Sequence of chain 1.A:
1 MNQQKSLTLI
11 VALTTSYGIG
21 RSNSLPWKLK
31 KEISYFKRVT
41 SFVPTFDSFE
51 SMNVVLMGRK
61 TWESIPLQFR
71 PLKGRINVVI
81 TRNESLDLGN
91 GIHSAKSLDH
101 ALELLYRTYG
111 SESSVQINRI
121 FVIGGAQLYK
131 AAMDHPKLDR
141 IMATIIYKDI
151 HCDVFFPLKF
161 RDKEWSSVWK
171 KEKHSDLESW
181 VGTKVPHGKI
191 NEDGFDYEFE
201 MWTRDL

A small-molecule ligand and the protein it binds are described below.
Small molecule (SMILES): CN(Cc1cnc2nc(N)nc(N)c2n1)c1ccc(C(=O)N[C@@H](CCC(=O)O)C(=O)O)cc1

Binding-site contacts:
Ligand atom CG contacts residue ILE33 of chain 1.A at 3.5 Å (hydrophobic).
Ligand atom C4 contacts residue ILE10 of chain 1.A at 3.5 Å (hydrophobic).
Ligand atom C9 contacts residue NAP1 of chain 1.B at 3.7 Å.
Ligand atom NA2 contacts residue VAL11 of chain 1.A at 3.8 Å.
Ligand atom OE1 contacts residue ILE33 of chain 1.A at 3.8 Å.
Ligand atom O1 contacts residue LYS37 of chain 1.A at 3.8 Å.
Ligand atom C8A contacts residue GLU32 of chain 1.A at 3.7 Å.
Ligand atom C4A contacts residue NAP1 of chain 1.B at 3.5 Å.
Ligand atom NA4 contacts residue NAP1 of chain 1.B at 3.8 Å.
Ligand atom NA2 contacts residue GLU32 of chain 1.A at 2.8 Å (salt-bridge).
Ligand atom O1 contacts residue ARG75 of chain 1.A at 3.1 Å (salt-bridge).
Ligand atom C2 contacts residue GLU32 of chain 1.A at 3.5 Å.
Ligand atom C4 contacts residue PHE36 of chain 1.A at 3.6 Å (hydrophobic).
Ligand atom O2 contacts residue ARG75 of chain 1.A at 2.7 Å (salt-bridge).
Ligand atom CM contacts residue LEU25 of chain 1.A at 3.8 Å (hydrophobic).
Ligand atom N5 contacts residue NAP1 of chain 1.B at 3.2 Å.
Ligand atom C7 contacts residue LEU25 of chain 1.A at 3.3 Å (hydrophobic).
Ligand atom O contacts residue PHE69 of chain 1.A at 3.4 Å.
Ligand atom N3 contacts residue PHE36 of chain 1.A at 3.6 Å.
Ligand atom N3 contacts residue VAL11 of chain 1.A at 3.6 Å.
Ligand atom N5 contacts residue ILE123 of chain 1.A at 3.7 Å.
Ligand atom C6 contacts residue NAP1 of chain 1.B at 3.7 Å.
Ligand atom O2 contacts residue PHE36 of chain 1.A at 3.5 Å.
Ligand atom OE2 contacts residue ILE33 of chain 1.A at 3.6 Å.
Ligand atom C7 contacts residue ILE33 of chain 1.A at 3.6 Å (hydrophobic).
Ligand atom NA4 contacts residue ILE123 of chain 1.A at 2.8 Å (h-bond).
Ligand atom C12 contacts residue PHE36 of chain 1.A at 3.6 Å (hydrophobic).
Ligand atom C2 contacts residue PHE36 of chain 1.A at 3.7 Å (hydrophobic).
Ligand atom C4A contacts residue PHE36 of chain 1.A at 3.8 Å (hydrophobic).
Ligand atom N8 contacts residue ILE33 of chain 1.A at 3.1 Å.
Ligand atom N8 contacts residue GLU32 of chain 1.A at 3.8 Å.
Ligand atom NA4 contacts residue PHE36 of chain 1.A at 3.7 Å.
Ligand atom CT contacts residue ARG75 of chain 1.A at 3.6 Å.
Ligand atom N1 contacts residue GLU32 of chain 1.A at 2.7 Å (salt-bridge).
Ligand atom CD contacts residue ILE33 of chain 1.A at 3.3 Å (hydrophobic).
Ligand atom NA4 contacts residue TYR129 of chain 1.A at 3.4 Å (h-bond).
Ligand atom CB contacts residue ILE33 of chain 1.A at 3.1 Å (hydrophobic).
Ligand atom NA4 contacts residue ILE10 of chain 1.A at 2.6 Å (h-bond).
Ligand atom N3 contacts residue ILE10 of chain 1.A at 3.5 Å (h-bond).
Ligand atom C4 contacts residue NAP1 of chain 1.B at 3.5 Å.